The protein below binds the small molecule below.
Small molecule (SMILES): NS(=O)(=O)c1cccc(F)c1F

Sequence of chain 1.A:
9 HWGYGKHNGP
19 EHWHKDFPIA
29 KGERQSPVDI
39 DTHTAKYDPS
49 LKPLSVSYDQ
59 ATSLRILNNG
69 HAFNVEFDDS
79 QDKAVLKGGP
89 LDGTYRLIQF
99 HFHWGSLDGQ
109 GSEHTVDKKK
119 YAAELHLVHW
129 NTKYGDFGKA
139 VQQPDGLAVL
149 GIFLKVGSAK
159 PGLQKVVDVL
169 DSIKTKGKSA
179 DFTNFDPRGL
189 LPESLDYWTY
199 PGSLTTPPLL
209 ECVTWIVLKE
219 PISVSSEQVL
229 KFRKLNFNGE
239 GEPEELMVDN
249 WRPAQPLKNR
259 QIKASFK

Binding-site contacts:
Ligand atom O1 contacts residue TRP21 of chain 1.A at 3.4 Å.
Ligand atom F1 contacts residue HIS15 of chain 1.A at 3.9 Å.
Ligand atom C1 contacts residue TRP10 of chain 1.A at 4.2 Å (hydrophobic).
Ligand atom C1 contacts residue ASP24 of chain 1.A at 4.0 Å.
Ligand atom C1 contacts residue HIS9 of chain 1.A at 3.8 Å.
Ligand atom O1 contacts residue TRP10 of chain 1.A at 4.0 Å.
Ligand atom N contacts residue LYS23 of chain 1.A at 4.3 Å.
Ligand atom C contacts residue ASP24 of chain 1.A at 3.7 Å.
Ligand atom N contacts residue TRP21 of chain 1.A at 3.9 Å.
Ligand atom S contacts residue TRP21 of chain 1.A at 4.4 Å.
Ligand atom F contacts residue HIS15 of chain 1.A at 3.6 Å.
Ligand atom O contacts residue ASP24 of chain 1.A at 3.5 Å (salt-bridge).
Ligand atom S contacts residue HIS20 of chain 1.A at 4.1 Å.
Ligand atom C5 contacts residue HIS15 of chain 1.A at 4.2 Å.
Ligand atom F1 contacts residue LYS23 of chain 1.A at 3.9 Å.
Ligand atom S contacts residue TRP10 of chain 1.A at 4.3 Å.
Ligand atom N contacts residue ASP24 of chain 1.A at 2.7 Å (salt-bridge).
Ligand atom C5 contacts residue ASP24 of chain 1.A at 4.4 Å.
Ligand atom C4 contacts residue HIS15 of chain 1.A at 4.1 Å.
Ligand atom O contacts residue HIS9 of chain 1.A at 4.4 Å.
Ligand atom O1 contacts residue HIS20 of chain 1.A at 3.7 Å.
Ligand atom O1 contacts residue ASN16 of chain 1.A at 3.4 Å (h-bond).
Ligand atom O contacts residue PHE25 of chain 1.A at 3.9 Å.
Ligand atom N contacts residue HIS20 of chain 1.A at 3.0 Å (h-bond).
Ligand atom S contacts residue ASP24 of chain 1.A at 3.5 Å (salt-bridge).
Ligand atom O contacts residue TRP10 of chain 1.A at 3.6 Å.
Ligand atom F1 contacts residue HIS20 of chain 1.A at 3.3 Å.
Ligand atom F1 contacts residue ASN16 of chain 1.A at 4.4 Å.
Ligand atom C2 contacts residue HIS9 of chain 1.A at 3.7 Å.